Sequence of chain 4.A:
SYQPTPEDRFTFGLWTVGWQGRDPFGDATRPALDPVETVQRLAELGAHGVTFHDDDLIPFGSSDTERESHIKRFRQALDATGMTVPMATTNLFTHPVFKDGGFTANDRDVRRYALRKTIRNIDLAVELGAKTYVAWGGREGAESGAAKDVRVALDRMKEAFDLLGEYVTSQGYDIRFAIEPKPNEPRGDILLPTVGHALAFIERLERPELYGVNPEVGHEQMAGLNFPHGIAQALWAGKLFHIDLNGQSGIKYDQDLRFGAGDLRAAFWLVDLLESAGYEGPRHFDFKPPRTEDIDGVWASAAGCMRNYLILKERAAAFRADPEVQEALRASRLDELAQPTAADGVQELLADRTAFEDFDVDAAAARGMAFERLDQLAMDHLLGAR

Binding-site contacts:
Ligand atom O6 contacts residue GLU180 of chain 4.A at 3.4 Å (salt-bridge).
Ligand atom C6 contacts residue HIS53 of chain 4.A at 3.6 Å.
Ligand atom O1 contacts residue PHE93 of chain 4.A at 4.0 Å.
Ligand atom C1 contacts residue TRP136 of chain 4.A at 3.6 Å (hydrophobic).
Ligand atom C2 contacts residue TRP136 of chain 4.A at 3.5 Å (hydrophobic).
Ligand atom C6 contacts residue THR89 of chain 4.A at 3.8 Å.
Ligand atom C1 contacts residue HIS53 of chain 4.A at 3.5 Å.
Ligand atom O5 contacts residue TRP136 of chain 4.A at 3.6 Å.
Ligand atom C3 contacts residue MN1 of chain 4.C at 3.1 Å.
Ligand atom O4 contacts residue GLU180 of chain 4.A at 2.5 Å (salt-bridge).
Ligand atom O6 contacts residue THR89 of chain 4.A at 3.6 Å.
Ligand atom O5 contacts residue PHE93 of chain 4.A at 3.8 Å.
Ligand atom O6 contacts residue HIS53 of chain 4.A at 4.1 Å.
Ligand atom C5 contacts residue HIS53 of chain 4.A at 3.3 Å.
Ligand atom O1 contacts residue HIS53 of chain 4.A at 3.2 Å.
Ligand atom O4 contacts residue GLU216 of chain 4.A at 4.2 Å.
Ligand atom O3 contacts residue MN1 of chain 4.C at 2.4 Å.
Ligand atom C3 contacts residue ASP286 of chain 4.A at 3.1 Å.
Ligand atom O4 contacts residue MN1 of chain 4.C at 2.2 Å.
Ligand atom O1 contacts residue TRP15 of chain 4.A at 3.6 Å (h-bond).
Ligand atom C4 contacts residue GLU180 of chain 4.A at 3.2 Å.
Ligand atom C6 contacts residue GLU180 of chain 4.A at 3.8 Å.
Ligand atom O3 contacts residue ASP286 of chain 4.A at 2.9 Å (salt-bridge).
Ligand atom O4 contacts residue ASP286 of chain 4.A at 3.2 Å (salt-bridge).
Ligand atom C4 contacts residue ASP286 of chain 4.A at 3.7 Å.
Ligand atom O5 contacts residue HIS53 of chain 4.A at 2.7 Å (h-bond).
Ligand atom O2 contacts residue TRP136 of chain 4.A at 3.8 Å.
Ligand atom O3 contacts residue GLU180 of chain 4.A at 3.0 Å (salt-bridge).
Ligand atom C3 contacts residue GLU180 of chain 4.A at 3.9 Å.
Ligand atom O6 contacts residue VAL134 of chain 4.A at 3.6 Å.
Ligand atom O3 contacts residue GLU216 of chain 4.A at 3.2 Å (salt-bridge).
Ligand atom C6 contacts residue TRP15 of chain 4.A at 3.9 Å (hydrophobic).
Ligand atom C5 contacts residue TRP15 of chain 4.A at 3.9 Å (hydrophobic).
Ligand atom O4 contacts residue ASP244 of chain 4.A at 3.0 Å (salt-bridge).
Ligand atom O6 contacts residue TRP136 of chain 4.A at 3.4 Å.
Ligand atom C4 contacts residue MN1 of chain 4.C at 3.1 Å.
Ligand atom O3 contacts residue HIS219 of chain 4.A at 3.4 Å.
Ligand atom C5 contacts residue GLU180 of chain 4.A at 4.2 Å.
Ligand atom O2 contacts residue PHE25 of chain 1.A at 3.3 Å.
Ligand atom C1 contacts residue PHE93 of chain 4.A at 3.7 Å (hydrophobic).

A small-molecule ligand and the protein it binds are described below.
Small molecule (SMILES): OC[C@H]1O[C@H](O)[C@H](O)[C@@H](O)[C@@H]1O

Sequence of chain 1.A:
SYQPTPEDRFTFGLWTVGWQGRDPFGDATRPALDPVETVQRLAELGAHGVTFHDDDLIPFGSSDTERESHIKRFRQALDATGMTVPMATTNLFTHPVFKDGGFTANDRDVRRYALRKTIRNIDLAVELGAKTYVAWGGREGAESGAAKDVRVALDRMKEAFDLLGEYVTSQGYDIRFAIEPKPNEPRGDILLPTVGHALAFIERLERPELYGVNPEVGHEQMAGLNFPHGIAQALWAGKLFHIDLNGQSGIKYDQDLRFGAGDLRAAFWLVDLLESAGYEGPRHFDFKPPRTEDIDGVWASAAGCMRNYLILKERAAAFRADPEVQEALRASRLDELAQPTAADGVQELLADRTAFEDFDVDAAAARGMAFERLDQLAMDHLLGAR